Sequence of chain 2.B:
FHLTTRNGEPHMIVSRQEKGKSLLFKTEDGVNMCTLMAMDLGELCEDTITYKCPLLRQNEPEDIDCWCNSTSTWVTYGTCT

Binding-site contacts:
Ligand atom C3 contacts residue VAL31 of chain 2.B at 3.0 Å (hydrophobic).
Ligand atom C5 contacts residue VAL31 of chain 2.B at 4.2 Å (hydrophobic).
Ligand atom C3 contacts residue NAG1 of chain 2.R at 3.7 Å.
Ligand atom C1 contacts residue ASN69 of chain 2.B at 2.7 Å.
Ligand atom C5 contacts residue ASN69 of chain 2.B at 3.7 Å.
Ligand atom O5 contacts residue MET33 of chain 2.B at 4.2 Å.
Ligand atom O1 contacts residue VAL31 of chain 2.B at 3.4 Å (h-bond).
Ligand atom N2 contacts residue VAL31 of chain 2.B at 4.0 Å.
Ligand atom C1 contacts residue VAL31 of chain 2.B at 4.3 Å (hydrophobic).
Ligand atom C7 contacts residue ASN69 of chain 2.B at 3.8 Å.
Ligand atom C6 contacts residue LEU24 of chain 2.B at 4.5 Å (hydrophobic).
Ligand atom C6 contacts residue NAG1 of chain 2.R at 4.3 Å.
Ligand atom C8 contacts residue ASN69 of chain 2.B at 3.4 Å.
Ligand atom O3 contacts residue NAG1 of chain 2.R at 2.6 Å (h-bond).
Ligand atom C4 contacts residue NAG1 of chain 2.R at 3.2 Å.
Ligand atom N2 contacts residue ASN69 of chain 2.B at 4.3 Å.
Ligand atom C2 contacts residue ASN69 of chain 2.B at 4.2 Å.
Ligand atom O4 contacts residue VAL31 of chain 2.B at 3.3 Å.
Ligand atom C5 contacts residue NAG1 of chain 2.R at 4.3 Å.
Ligand atom C8 contacts residue ARG57 of chain 2.B at 4.2 Å.
Ligand atom C4 contacts residue VAL31 of chain 2.B at 3.8 Å (hydrophobic).
Ligand atom C5 contacts residue MET33 of chain 2.B at 3.7 Å (hydrophobic).
Ligand atom C7 contacts residue SER70 of chain 2.B at 4.4 Å.
Ligand atom O6 contacts residue NAG1 of chain 2.R at 3.0 Å.
Ligand atom O1 contacts residue MET33 of chain 2.B at 3.9 Å.
Ligand atom C8 contacts residue SER70 of chain 2.B at 3.7 Å.
Ligand atom O5 contacts residue ASN69 of chain 2.B at 2.8 Å (h-bond).
Ligand atom C6 contacts residue ASN69 of chain 2.B at 4.4 Å.
Ligand atom O1 contacts residue SER70 of chain 2.B at 4.2 Å.
Ligand atom O7 contacts residue ASN69 of chain 2.B at 3.8 Å.
Ligand atom C2 contacts residue VAL31 of chain 2.B at 4.0 Å (hydrophobic).
Ligand atom O4 contacts residue NAG1 of chain 2.R at 3.0 Å.
Ligand atom O3 contacts residue VAL31 of chain 2.B at 3.6 Å.
Ligand atom C6 contacts residue MET33 of chain 2.B at 3.5 Å (hydrophobic).
Ligand atom O1 contacts residue ASN69 of chain 2.B at 2.1 Å (h-bond).

The small molecule below binds the protein below.
Small molecule (SMILES): CC(=O)N[C@@H]1[C@@H](O)[C@H](O)[C@@H](CO)O[C@H]1O